Sequence of chain 1.E:
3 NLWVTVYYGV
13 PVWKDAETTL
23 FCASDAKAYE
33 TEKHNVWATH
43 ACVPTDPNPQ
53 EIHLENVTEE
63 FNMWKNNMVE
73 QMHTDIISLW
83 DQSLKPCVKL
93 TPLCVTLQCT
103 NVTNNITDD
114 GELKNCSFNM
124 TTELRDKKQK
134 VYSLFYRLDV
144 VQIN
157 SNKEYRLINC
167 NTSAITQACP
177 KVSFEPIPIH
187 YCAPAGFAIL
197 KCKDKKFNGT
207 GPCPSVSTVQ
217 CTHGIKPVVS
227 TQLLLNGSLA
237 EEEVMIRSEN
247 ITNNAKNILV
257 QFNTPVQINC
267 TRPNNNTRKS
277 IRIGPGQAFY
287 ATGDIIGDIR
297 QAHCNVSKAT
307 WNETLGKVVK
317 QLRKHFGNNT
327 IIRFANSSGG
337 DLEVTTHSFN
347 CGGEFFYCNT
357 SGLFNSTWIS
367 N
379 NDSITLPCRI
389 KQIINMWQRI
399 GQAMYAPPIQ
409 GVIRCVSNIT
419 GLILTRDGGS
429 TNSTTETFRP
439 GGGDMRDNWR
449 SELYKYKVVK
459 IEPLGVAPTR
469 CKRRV

A protein and the small-molecule ligand that binds it are described below.
Small molecule (SMILES): CC(=O)N[C@H]1[C@H](O[C@H]2[C@H](O)[C@@H](NC(C)=O)CO[C@@H]2CO)O[C@H](CO)[C@@H](O)[C@@H]1O

Binding-site contacts:
Ligand atom O5 contacts residue ASN122 of chain 1.E at 2.4 Å (h-bond).
Ligand atom O7 contacts residue SER120 of chain 1.E at 4.0 Å.
Ligand atom O7 contacts residue GLN100 of chain 1.E at 3.7 Å.
Ligand atom N2 contacts residue LYS133 of chain 1.E at 3.4 Å.
Ligand atom C4 contacts residue ASN122 of chain 1.E at 4.2 Å.
Ligand atom C5 contacts residue ASN122 of chain 1.E at 3.6 Å.
Ligand atom C7 contacts residue ASN122 of chain 1.E at 3.3 Å.
Ligand atom O7 contacts residue PHE121 of chain 1.E at 3.6 Å.
Ligand atom C2 contacts residue LYS133 of chain 1.E at 4.2 Å.
Ligand atom O7 contacts residue ASN122 of chain 1.E at 3.9 Å.
Ligand atom N2 contacts residue ASN122 of chain 1.E at 2.8 Å (h-bond).
Ligand atom C7 contacts residue PHE121 of chain 1.E at 4.5 Å (hydrophobic).
Ligand atom C3 contacts residue ASN122 of chain 1.E at 3.8 Å.
Ligand atom C1 contacts residue LYS133 of chain 1.E at 3.9 Å.
Ligand atom C3 contacts residue LYS133 of chain 1.E at 4.5 Å.
Ligand atom O7 contacts residue LYS133 of chain 1.E at 3.8 Å.
Ligand atom C8 contacts residue ASN122 of chain 1.E at 3.4 Å.
Ligand atom C7 contacts residue GLN100 of chain 1.E at 4.4 Å.
Ligand atom C2 contacts residue ASN122 of chain 1.E at 2.4 Å.
Ligand atom C7 contacts residue LYS133 of chain 1.E at 4.0 Å.
Ligand atom C1 contacts residue ASN122 of chain 1.E at 1.4 Å.